Binding-site contacts:
Ligand atom N2 contacts residue ASN156 of chain 8.B at 2.9 Å (h-bond).
Ligand atom C7 contacts residue ASN156 of chain 8.B at 3.5 Å.
Ligand atom C8 contacts residue PHE168 of chain 8.B at 4.4 Å (hydrophobic).
Ligand atom C4 contacts residue ASN156 of chain 8.B at 4.2 Å.
Ligand atom C3 contacts residue ASN156 of chain 8.B at 3.8 Å.
Ligand atom O7 contacts residue ASN156 of chain 8.B at 3.7 Å.
Ligand atom C2 contacts residue ASN156 of chain 8.B at 2.4 Å.
Ligand atom O5 contacts residue ASN156 of chain 8.B at 2.3 Å (h-bond).
Ligand atom C1 contacts residue ASN156 of chain 8.B at 1.4 Å.
Ligand atom C5 contacts residue ASN156 of chain 8.B at 3.6 Å.

A small-molecule ligand and the protein it binds are described below.
Small molecule (SMILES): CC(=O)N[C@@H]1[C@@H](O)[C@H](O)[C@@H](CO)O[C@H]1O

Sequence of chain 8.B:
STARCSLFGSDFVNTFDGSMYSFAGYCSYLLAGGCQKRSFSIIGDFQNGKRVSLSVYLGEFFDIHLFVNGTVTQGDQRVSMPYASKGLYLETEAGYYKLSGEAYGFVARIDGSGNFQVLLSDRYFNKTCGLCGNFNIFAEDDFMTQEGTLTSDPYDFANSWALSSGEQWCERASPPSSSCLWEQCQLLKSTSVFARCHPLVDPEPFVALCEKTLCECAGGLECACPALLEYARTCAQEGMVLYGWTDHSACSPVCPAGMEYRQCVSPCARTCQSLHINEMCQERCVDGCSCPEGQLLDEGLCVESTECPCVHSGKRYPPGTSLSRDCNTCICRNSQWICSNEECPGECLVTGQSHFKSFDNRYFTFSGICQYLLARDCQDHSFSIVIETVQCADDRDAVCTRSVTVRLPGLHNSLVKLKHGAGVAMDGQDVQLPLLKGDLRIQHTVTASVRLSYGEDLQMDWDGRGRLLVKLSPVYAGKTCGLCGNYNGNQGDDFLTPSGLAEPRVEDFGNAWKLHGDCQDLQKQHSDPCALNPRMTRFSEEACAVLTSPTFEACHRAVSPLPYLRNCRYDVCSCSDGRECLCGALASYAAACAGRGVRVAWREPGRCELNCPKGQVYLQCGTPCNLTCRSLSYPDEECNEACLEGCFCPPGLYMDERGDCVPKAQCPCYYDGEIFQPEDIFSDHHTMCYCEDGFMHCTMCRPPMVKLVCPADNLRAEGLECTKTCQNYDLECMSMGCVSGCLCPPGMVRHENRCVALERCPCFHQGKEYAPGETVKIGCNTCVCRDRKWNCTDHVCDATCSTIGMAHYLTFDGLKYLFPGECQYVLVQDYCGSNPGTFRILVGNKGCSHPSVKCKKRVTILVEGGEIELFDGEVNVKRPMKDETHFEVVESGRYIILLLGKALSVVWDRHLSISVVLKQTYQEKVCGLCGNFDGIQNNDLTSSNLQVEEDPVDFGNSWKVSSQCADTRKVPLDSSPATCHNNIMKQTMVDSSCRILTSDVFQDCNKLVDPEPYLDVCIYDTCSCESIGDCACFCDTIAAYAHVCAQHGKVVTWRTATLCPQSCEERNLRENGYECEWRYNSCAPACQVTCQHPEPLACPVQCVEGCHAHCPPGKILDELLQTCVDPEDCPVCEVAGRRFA